Sequence of chain 25.C:
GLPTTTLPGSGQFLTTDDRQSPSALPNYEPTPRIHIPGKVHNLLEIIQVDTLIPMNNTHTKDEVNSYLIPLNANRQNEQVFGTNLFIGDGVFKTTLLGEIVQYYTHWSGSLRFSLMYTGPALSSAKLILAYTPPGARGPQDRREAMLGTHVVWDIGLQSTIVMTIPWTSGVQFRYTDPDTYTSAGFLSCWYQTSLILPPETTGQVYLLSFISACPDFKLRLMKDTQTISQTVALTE

Sequence of chain 25.A:
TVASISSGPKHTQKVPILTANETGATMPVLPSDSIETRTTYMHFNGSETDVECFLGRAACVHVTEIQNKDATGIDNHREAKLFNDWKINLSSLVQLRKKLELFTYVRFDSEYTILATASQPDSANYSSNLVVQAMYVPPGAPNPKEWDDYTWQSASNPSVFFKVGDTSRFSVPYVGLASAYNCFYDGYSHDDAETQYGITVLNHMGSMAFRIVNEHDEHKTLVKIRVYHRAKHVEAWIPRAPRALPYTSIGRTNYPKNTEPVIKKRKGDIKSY

A small-molecule ligand and the protein it binds are described below.
Small molecule (SMILES): CC[C@H]1COC(c2ccc(OCCCCCCCc3cc(C)no3)cc2)=N1

Binding-site contacts:
Ligand atom N2 contacts residue ALA24 of chain 25.C at 3.3 Å.
Ligand atom C6B contacts residue TYR197 of chain 25.A at 3.5 Å (hydrophobic).
Ligand atom C3C contacts residue VAL188 of chain 25.A at 3.2 Å (hydrophobic).
Ligand atom C1C contacts residue MET224 of chain 25.A at 3.4 Å (hydrophobic).
Ligand atom C4 contacts residue TYR152 of chain 25.A at 3.9 Å (hydrophobic).
Ligand atom C3 contacts residue PHE186 of chain 25.A at 3.8 Å (hydrophobic).
Ligand atom C5C contacts residue ILE104 of chain 25.A at 4.0 Å (hydrophobic).
Ligand atom O1 contacts residue TYR152 of chain 25.A at 4.0 Å.
Ligand atom C7C contacts residue TYR128 of chain 25.A at 3.7 Å (hydrophobic).
Ligand atom C4A contacts residue ILE215 of chain 25.A at 3.9 Å (hydrophobic).
Ligand atom C4C contacts residue VAL188 of chain 25.A at 3.9 Å (hydrophobic).
Ligand atom O1B contacts residue MET221 of chain 25.A at 3.7 Å.
Ligand atom C31 contacts residue PRO174 of chain 25.A at 3.4 Å (hydrophobic).
Ligand atom O1 contacts residue ALA24 of chain 25.C at 3.6 Å.
Ligand atom C5C contacts residue TYR128 of chain 25.A at 3.6 Å (hydrophobic).
Ligand atom C5 contacts residue PHE186 of chain 25.A at 3.7 Å (hydrophobic).
Ligand atom C5A contacts residue CYS199 of chain 25.A at 3.9 Å (hydrophobic).
Ligand atom C31 contacts residue SER175 of chain 25.A at 3.6 Å.
Ligand atom C2C contacts residue VAL188 of chain 25.A at 3.4 Å (hydrophobic).
Ligand atom C5B contacts residue LEU106 of chain 25.A at 4.0 Å (hydrophobic).
Ligand atom C31 contacts residue VAL176 of chain 25.A at 3.3 Å (hydrophobic).
Ligand atom C4A contacts residue ASN219 of chain 25.A at 3.9 Å.
Ligand atom C4A contacts residue ASN198 of chain 25.A at 4.0 Å.
Ligand atom C4 contacts residue MET224 of chain 25.A at 4.0 Å (hydrophobic).
Ligand atom C4 contacts residue PHE186 of chain 25.A at 3.5 Å (hydrophobic).
Ligand atom C5 contacts residue TYR152 of chain 25.A at 3.8 Å (hydrophobic).
Ligand atom CM2 contacts residue LEU116 of chain 25.A at 3.6 Å (hydrophobic).
Ligand atom C2C contacts residue TYR152 of chain 25.A at 4.0 Å (hydrophobic).
Ligand atom C6C contacts residue VAL191 of chain 25.A at 3.5 Å (hydrophobic).
Ligand atom N3A contacts residue ASN219 of chain 25.A at 3.8 Å.
Ligand atom C2B contacts residue MET221 of chain 25.A at 3.6 Å (hydrophobic).
Ligand atom C1B contacts residue MET221 of chain 25.A at 3.7 Å (hydrophobic).
Ligand atom O1 contacts residue PHE186 of chain 25.A at 3.7 Å.
Ligand atom N2 contacts residue PHE186 of chain 25.A at 3.9 Å.
Ligand atom N2 contacts residue PRO174 of chain 25.A at 3.9 Å.
Ligand atom C5B contacts residue TYR197 of chain 25.A at 3.7 Å (hydrophobic).
Ligand atom C3 contacts residue PRO174 of chain 25.A at 3.8 Å (hydrophobic).
Ligand atom C31 contacts residue ALA150 of chain 25.A at 3.8 Å (hydrophobic).
Ligand atom O1 contacts residue VAL188 of chain 25.A at 3.8 Å.
Ligand atom C5 contacts residue MET224 of chain 25.A at 4.0 Å (hydrophobic).